The protein below binds the small molecule below.
Small molecule (SMILES): C=C(NCc1c(COP(=O)(O)O)cnc(C)c1O)C(=O)O

Sequence of chain 1.C:
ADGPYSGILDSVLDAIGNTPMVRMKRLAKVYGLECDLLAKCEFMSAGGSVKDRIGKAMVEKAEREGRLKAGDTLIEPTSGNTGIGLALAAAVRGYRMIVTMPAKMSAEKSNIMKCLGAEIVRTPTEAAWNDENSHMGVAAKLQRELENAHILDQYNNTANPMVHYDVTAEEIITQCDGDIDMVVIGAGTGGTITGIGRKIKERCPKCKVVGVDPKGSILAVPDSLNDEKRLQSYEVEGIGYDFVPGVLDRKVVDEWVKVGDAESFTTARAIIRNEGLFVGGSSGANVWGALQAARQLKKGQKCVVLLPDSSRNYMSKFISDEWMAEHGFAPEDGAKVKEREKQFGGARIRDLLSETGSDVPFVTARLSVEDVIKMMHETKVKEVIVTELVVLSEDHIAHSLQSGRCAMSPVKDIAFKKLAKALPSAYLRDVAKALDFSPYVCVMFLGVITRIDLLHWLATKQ

Binding-site contacts:
Ligand atom C contacts residue THR87 of chain 1.C at 3.4 Å.
Ligand atom OP1 contacts residue THR197 of chain 1.C at 3.1 Å.
Ligand atom N1 contacts residue SER287 of chain 1.C at 2.8 Å (h-bond).
Ligand atom N contacts residue SER84 of chain 1.C at 3.2 Å (h-bond).
Ligand atom OP1 contacts residue GLY195 of chain 1.C at 2.9 Å (h-bond).
Ligand atom C2 contacts residue SER287 of chain 1.C at 3.5 Å.
Ligand atom O contacts residue THR87 of chain 1.C at 2.7 Å (h-bond).
Ligand atom OP3 contacts residue THR197 of chain 1.C at 3.2 Å.
Ligand atom N1 contacts residue PRO313 of chain 1.C at 3.2 Å.
Ligand atom P contacts residue THR194 of chain 1.C at 3.3 Å.
Ligand atom OP2 contacts residue GLY195 of chain 1.C at 3.4 Å (h-bond).
Ligand atom CB contacts residue SER84 of chain 1.C at 3.5 Å.
Ligand atom C contacts residue GLN159 of chain 1.C at 3.4 Å.
Ligand atom O contacts residue THR83 of chain 1.C at 3.1 Å (h-bond).
Ligand atom C contacts residue SER84 of chain 1.C at 3.2 Å.
Ligand atom C5A contacts residue GLY193 of chain 1.C at 3.4 Å.
Ligand atom C2A contacts residue ASP314 of chain 1.C at 3.4 Å.
Ligand atom O contacts residue ASN86 of chain 1.C at 3.4 Å (h-bond).
Ligand atom C3 contacts residue GLY243 of chain 1.C at 3.5 Å.
Ligand atom OP1 contacts residue GLY191 of chain 1.C at 3.5 Å (h-bond).
Ligand atom P contacts residue LYS56 of chain 1.C at 3.4 Å.
Ligand atom OP2 contacts residue LYS56 of chain 1.C at 3.1 Å (salt-bridge).
Ligand atom OP1 contacts residue GLY193 of chain 1.C at 2.9 Å (h-bond).
Ligand atom C2A contacts residue ASN86 of chain 1.C at 3.2 Å.
Ligand atom CA contacts residue SER84 of chain 1.C at 3.1 Å.
Ligand atom OP3 contacts residue LYS56 of chain 1.C at 2.8 Å (salt-bridge).
Ligand atom OP2 contacts residue THR194 of chain 1.C at 2.4 Å (h-bond).
Ligand atom C4 contacts residue GLY243 of chain 1.C at 3.3 Å.
Ligand atom C2A contacts residue TYR319 of chain 1.C at 3.4 Å (hydrophobic).
Ligand atom OP2 contacts residue GLY193 of chain 1.C at 3.2 Å.
Ligand atom C contacts residue THR83 of chain 1.C at 3.2 Å.
Ligand atom C4A contacts residue GLY243 of chain 1.C at 3.4 Å.
Ligand atom OP3 contacts residue THR194 of chain 1.C at 3.2 Å (h-bond).
Ligand atom OXT contacts residue THR83 of chain 1.C at 2.6 Å (h-bond).
Ligand atom O contacts residue LYS56 of chain 1.C at 3.4 Å.
Ligand atom P contacts residue THR197 of chain 1.C at 3.5 Å.
Ligand atom OXT contacts residue SER84 of chain 1.C at 3.0 Å (h-bond).
Ligand atom C2A contacts residue SER287 of chain 1.C at 3.3 Å.
Ligand atom O3A contacts residue ASN86 of chain 1.C at 3.0 Å (h-bond).
Ligand atom OXT contacts residue GLN159 of chain 1.C at 2.5 Å (h-bond).